The small molecule below binds the protein below.
Small molecule (SMILES): NCCCCc1ccccc1

Binding-site contacts:
Ligand atom C4 contacts residue GLN194 of chain 1.A at 4.5 Å.
Ligand atom C1' contacts residue SER197 of chain 1.A at 3.5 Å.
Ligand atom C4 contacts residue SER212 of chain 1.A at 4.2 Å.
Ligand atom N contacts residue ASP191 of chain 1.A at 3.4 Å (salt-bridge).
Ligand atom C6' contacts residue GLN194 of chain 1.A at 3.9 Å.
Ligand atom C2' contacts residue SER197 of chain 1.A at 2.8 Å.
Ligand atom N contacts residue SER192 of chain 1.A at 2.8 Å (h-bond).
Ligand atom N contacts residue GLY224 of chain 1.A at 3.8 Å.
Ligand atom N contacts residue CYS193 of chain 1.A at 4.3 Å.
Ligand atom C3 contacts residue GLN194 of chain 1.A at 3.9 Å.
Ligand atom C1' contacts residue GLN194 of chain 1.A at 4.2 Å.
Ligand atom C3 contacts residue CYS193 of chain 1.A at 3.6 Å (hydrophobic).
Ligand atom C1 contacts residue GLY224 of chain 1.A at 4.4 Å.
Ligand atom C5' contacts residue GLN194 of chain 1.A at 4.0 Å.
Ligand atom C3' contacts residue HIS60 of chain 1.A at 4.3 Å.
Ligand atom C1 contacts residue TRP213 of chain 1.A at 3.2 Å (hydrophobic).
Ligand atom C2 contacts residue TRP213 of chain 1.A at 4.2 Å (hydrophobic).
Ligand atom C1 contacts residue SER192 of chain 1.A at 3.7 Å.
Ligand atom C4 contacts residue CYS193 of chain 1.A at 4.3 Å (hydrophobic).
Ligand atom C2 contacts residue CYS193 of chain 1.A at 4.0 Å (hydrophobic).
Ligand atom C2 contacts residue VAL211 of chain 1.A at 3.8 Å (hydrophobic).
Ligand atom N contacts residue GLY214 of chain 1.A at 4.5 Å.
Ligand atom C1 contacts residue GLY214 of chain 1.A at 3.6 Å.
Ligand atom C4 contacts residue SER197 of chain 1.A at 3.5 Å.
Ligand atom C2' contacts residue SER212 of chain 1.A at 4.4 Å.
Ligand atom C2 contacts residue SER192 of chain 1.A at 3.5 Å.
Ligand atom N contacts residue TRP213 of chain 1.A at 4.1 Å.
Ligand atom C4' contacts residue GLN194 of chain 1.A at 4.3 Å.
Ligand atom C3' contacts residue SER197 of chain 1.A at 3.7 Å.
Ligand atom C3 contacts residue SER192 of chain 1.A at 4.4 Å.
Ligand atom N contacts residue GLY216 of chain 1.A at 4.2 Å.
Ligand atom C4 contacts residue TRP213 of chain 1.A at 4.3 Å (hydrophobic).
Ligand atom C2' contacts residue HIS60 of chain 1.A at 3.8 Å.

Sequence of chain 1.A:
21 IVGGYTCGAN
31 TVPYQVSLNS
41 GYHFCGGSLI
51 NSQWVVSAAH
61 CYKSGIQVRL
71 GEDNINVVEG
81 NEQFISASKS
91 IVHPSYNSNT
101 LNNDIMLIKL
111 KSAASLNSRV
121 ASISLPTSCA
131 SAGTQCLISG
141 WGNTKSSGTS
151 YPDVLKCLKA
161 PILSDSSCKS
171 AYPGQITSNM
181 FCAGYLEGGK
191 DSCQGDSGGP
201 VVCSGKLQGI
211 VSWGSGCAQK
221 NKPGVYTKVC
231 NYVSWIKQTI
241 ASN